The protein below binds the small molecule below.
Small molecule (SMILES): NC(=O)CC[C@H](NC(=O)[C@@H]1CCCN1C(=O)[C@@H](N)Cc1c[nH]cn1)C(=O)NCC(=O)N1CCC[C@H]1C(=O)N1CCC[C@H]1C(=O)N[C@@H](CS)C(=O)N[C@@H](CCCC[NH3+])C(N)=O

Binding-site contacts:
Ligand atom CB contacts residue TYR42 of chain 2.B at 3.4 Å (hydrophobic).
Ligand atom NE2 contacts residue THR78 of chain 2.B at 3.8 Å.
Ligand atom CA contacts residue ALA34 of chain 2.B at 3.6 Å (hydrophobic).
Ligand atom NE2 contacts residue TRP96 of chain 2.B at 3.3 Å.
Ligand atom CB contacts residue LEA1 of chain 2.F at 2.7 Å.
Ligand atom O contacts residue LEA1 of chain 2.F at 3.4 Å.
Ligand atom NE2 contacts residue LEU98 of chain 2.B at 3.9 Å.
Ligand atom O contacts residue SER33 of chain 2.B at 2.6 Å (h-bond).
Ligand atom CA contacts residue TRP108 of chain 1.A at 3.4 Å (hydrophobic).
Ligand atom CA contacts residue LEA1 of chain 2.F at 3.8 Å.
Ligand atom CD contacts residue TRP108 of chain 1.A at 3.4 Å (hydrophobic).
Ligand atom CB contacts residue LEA1 of chain 2.F at 3.7 Å.
Ligand atom C contacts residue LEA1 of chain 2.F at 3.1 Å.
Ligand atom CB contacts residue SER33 of chain 2.B at 3.7 Å.
Ligand atom CD contacts residue LEA1 of chain 2.F at 3.8 Å.
Ligand atom CA contacts residue SER33 of chain 2.B at 3.3 Å.
Ligand atom O contacts residue LEU13 of chain 2.B at 3.3 Å.
Ligand atom N contacts residue ALA34 of chain 2.B at 3.9 Å.
Ligand atom CB contacts residue TRP108 of chain 1.A at 3.8 Å (hydrophobic).
Ligand atom N contacts residue LEA1 of chain 2.F at 3.5 Å (h-bond).
Ligand atom CE1 contacts residue TRP67 of chain 2.B at 3.4 Å (hydrophobic).
Ligand atom O contacts residue ALA34 of chain 2.B at 3.8 Å.
Ligand atom CG contacts residue TRP67 of chain 2.B at 3.3 Å (hydrophobic).
Ligand atom N contacts residue LEA1 of chain 2.F at 1.3 Å.
Ligand atom NE2 contacts residue SER76 of chain 2.B at 2.9 Å (h-bond).
Ligand atom NE2 contacts residue TRP67 of chain 2.B at 3.5 Å.
Ligand atom N contacts residue TRP108 of chain 1.A at 3.6 Å.
Ligand atom CB contacts residue TRP67 of chain 2.B at 3.6 Å (hydrophobic).
Ligand atom C contacts residue SER33 of chain 2.B at 3.2 Å.
Ligand atom OE1 contacts residue LEU98 of chain 2.B at 3.6 Å.
Ligand atom CD contacts residue THR78 of chain 2.B at 3.7 Å.
Ligand atom CG contacts residue TYR42 of chain 2.B at 3.5 Å (hydrophobic).
Ligand atom SG contacts residue LEA1 of chain 2.F at 1.8 Å.
Ligand atom CD2 contacts residue SER76 of chain 2.B at 3.6 Å.
Ligand atom OE1 contacts residue TRP67 of chain 2.B at 3.9 Å.
Ligand atom CA contacts residue LEA1 of chain 2.F at 2.4 Å.
Ligand atom O contacts residue TRP67 of chain 2.B at 3.5 Å.
Ligand atom OE1 contacts residue THR78 of chain 2.B at 2.6 Å (h-bond).
Ligand atom CB contacts residue TRP67 of chain 2.B at 3.8 Å (hydrophobic).
Ligand atom CG contacts residue ALA105 of chain 1.A at 3.6 Å (hydrophobic).

Sequence of chain 2.B:
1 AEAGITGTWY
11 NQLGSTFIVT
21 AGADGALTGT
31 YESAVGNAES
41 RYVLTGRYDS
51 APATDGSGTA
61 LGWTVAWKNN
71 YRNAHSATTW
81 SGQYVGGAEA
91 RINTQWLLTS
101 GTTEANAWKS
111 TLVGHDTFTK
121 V

Sequence of chain 1.A:
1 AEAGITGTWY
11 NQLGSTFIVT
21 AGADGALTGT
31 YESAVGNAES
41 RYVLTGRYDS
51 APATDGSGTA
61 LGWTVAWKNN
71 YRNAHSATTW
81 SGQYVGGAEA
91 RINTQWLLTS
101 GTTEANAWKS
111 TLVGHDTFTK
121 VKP